This small molecule binds to this protein.
Small molecule (SMILES): Nc1ncnc2c1ncn2[C@@H]1O[C@H](CSSC[C@H]2O[C@@H](n3cnc4c(N)ncnc43)[C@H](O)[C@@H]2O)[C@@H](O)[C@H]1O

Binding-site contacts:
Ligand atom O2' contacts residue ALA162 of chain 4.A at 3.0 Å.
Ligand atom N62 contacts residue ASP150 of chain 1.A at 3.0 Å (salt-bridge).
Ligand atom C51 contacts residue ALA162 of chain 4.A at 3.7 Å (hydrophobic).
Ligand atom N61 contacts residue TYR75 of chain 4.A at 3.5 Å.
Ligand atom N12 contacts residue ALA185 of chain 1.A at 3.8 Å.
Ligand atom C21 contacts residue THR161 of chain 4.A at 3.3 Å.
Ligand atom N62 contacts residue TYR163 of chain 4.A at 3.7 Å.
Ligand atom C3' contacts residue GLU123 of chain 4.A at 3.1 Å.
Ligand atom N12 contacts residue ILE187 of chain 1.A at 3.3 Å.
Ligand atom N61 contacts residue THR161 of chain 4.A at 3.5 Å (h-bond).
Ligand atom N32 contacts residue ALA162 of chain 4.A at 3.8 Å.
Ligand atom N62 contacts residue GLY149 of chain 1.A at 3.8 Å.
Ligand atom C22 contacts residue SER166 of chain 4.A at 3.0 Å.
Ligand atom N62 contacts residue ALA185 of chain 1.A at 3.0 Å (h-bond).
Ligand atom C21 contacts residue PHE74 of chain 4.A at 3.3 Å (hydrophobic).
Ligand atom O3' contacts residue ASN122 of chain 4.A at 3.0 Å (h-bond).
Ligand atom N11 contacts residue THR161 of chain 4.A at 2.6 Å (h-bond).
Ligand atom C81 contacts residue ASN122 of chain 4.A at 3.6 Å.
Ligand atom C61 contacts residue ALA162 of chain 4.A at 3.7 Å (hydrophobic).
Ligand atom N61 contacts residue SER158 of chain 4.A at 3.2 Å (h-bond).
Ligand atom C2' contacts residue GLU123 of chain 4.A at 3.3 Å.
Ligand atom C22 contacts residue ILE187 of chain 1.A at 3.5 Å (hydrophobic).
Ligand atom O2R contacts residue ASP45 of chain 4.A at 3.3 Å (salt-bridge).
Ligand atom C61 contacts residue THR161 of chain 4.A at 3.5 Å.
Ligand atom N32 contacts residue TYR163 of chain 4.A at 3.4 Å (h-bond).
Ligand atom N11 contacts residue PHE74 of chain 4.A at 3.4 Å.
Ligand atom C22 contacts residue TYR163 of chain 4.A at 3.6 Å (hydrophobic).
Ligand atom O2' contacts residue TYR163 of chain 4.A at 3.3 Å (h-bond).
Ligand atom C51 contacts residue ASN122 of chain 4.A at 3.8 Å.
Ligand atom C52 contacts residue TYR163 of chain 4.A at 3.8 Å (hydrophobic).
Ligand atom N12 contacts residue SER166 of chain 4.A at 2.8 Å (h-bond).
Ligand atom O3' contacts residue ASP222 of chain 4.A at 3.8 Å.
Ligand atom O2' contacts residue ASN122 of chain 4.A at 3.6 Å.
Ligand atom C62 contacts residue TYR163 of chain 4.A at 3.7 Å (hydrophobic).
Ligand atom C81 contacts residue ASP45 of chain 4.A at 3.5 Å.
Ligand atom N11 contacts residue ALA162 of chain 4.A at 3.7 Å.
Ligand atom N71 contacts residue ASN122 of chain 4.A at 3.0 Å (h-bond).
Ligand atom O2' contacts residue GLU123 of chain 4.A at 2.6 Å (salt-bridge).
Ligand atom O3' contacts residue GLU123 of chain 4.A at 2.6 Å (salt-bridge).
Ligand atom N61 contacts residue ASN122 of chain 4.A at 3.2 Å (h-bond).

Sequence of chain 1.A:
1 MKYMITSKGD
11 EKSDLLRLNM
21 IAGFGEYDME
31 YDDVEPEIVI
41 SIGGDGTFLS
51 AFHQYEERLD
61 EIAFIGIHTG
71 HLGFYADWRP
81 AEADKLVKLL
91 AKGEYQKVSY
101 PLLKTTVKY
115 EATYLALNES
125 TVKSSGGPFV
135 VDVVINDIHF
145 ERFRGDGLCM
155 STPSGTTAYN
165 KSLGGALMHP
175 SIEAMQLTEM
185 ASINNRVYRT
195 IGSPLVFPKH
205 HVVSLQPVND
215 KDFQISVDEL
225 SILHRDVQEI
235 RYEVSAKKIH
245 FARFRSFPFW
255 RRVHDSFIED

Sequence of chain 4.A:
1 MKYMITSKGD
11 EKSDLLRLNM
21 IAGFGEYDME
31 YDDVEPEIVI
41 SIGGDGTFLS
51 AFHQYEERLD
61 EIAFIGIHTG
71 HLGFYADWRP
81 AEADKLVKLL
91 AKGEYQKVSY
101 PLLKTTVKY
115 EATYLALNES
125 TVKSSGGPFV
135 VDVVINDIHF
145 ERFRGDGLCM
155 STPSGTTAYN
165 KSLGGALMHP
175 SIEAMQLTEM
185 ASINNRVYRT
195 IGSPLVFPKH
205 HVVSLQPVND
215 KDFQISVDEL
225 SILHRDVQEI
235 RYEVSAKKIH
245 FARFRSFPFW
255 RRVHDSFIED